Binding-site contacts:
Ligand atom NA contacts residue ASP208 of chain 1.A at 3.0 Å (salt-bridge).
Ligand atom C2A contacts residue HIS259 of chain 1.A at 3.5 Å.
Ligand atom CBB contacts residue TYR199 of chain 1.A at 3.2 Å (hydrophobic).
Ligand atom NA contacts residue HIS259 of chain 1.A at 3.2 Å.
Ligand atom O2D contacts residue VAL255 of chain 1.A at 3.1 Å.
Ligand atom CBD contacts residue TYR217 of chain 1.A at 3.4 Å (hydrophobic).
Ligand atom O1A contacts residue SER273 of chain 1.A at 2.6 Å (h-bond).
Ligand atom C1C contacts residue SER207 of chain 1.A at 3.4 Å.
Ligand atom O1D contacts residue ARG253 of chain 1.A at 2.8 Å (salt-bridge).
Ligand atom O1A contacts residue SER271 of chain 1.A at 3.3 Å (h-bond).
Ligand atom O2A contacts residue HIS259 of chain 1.A at 2.7 Å (h-bond).
Ligand atom C1B contacts residue TYR262 of chain 1.A at 3.5 Å (hydrophobic).
Ligand atom O2D contacts residue SER256 of chain 1.A at 2.8 Å (h-bond).
Ligand atom CAA contacts residue TYR217 of chain 1.A at 3.5 Å (hydrophobic).
Ligand atom CGA contacts residue SER271 of chain 1.A at 3.4 Å.
Ligand atom CGA contacts residue HIS259 of chain 1.A at 3.4 Å.
Ligand atom CBA contacts residue HIS259 of chain 1.A at 3.3 Å.
Ligand atom C2B contacts residue TYR262 of chain 1.A at 3.4 Å (hydrophobic).
Ligand atom CAD contacts residue TYR217 of chain 1.A at 3.0 Å (hydrophobic).
Ligand atom NC contacts residue SER207 of chain 1.A at 3.5 Å (h-bond).
Ligand atom C1A contacts residue HIS259 of chain 1.A at 3.1 Å.
Ligand atom CHD contacts residue PRO210 of chain 1.A at 3.5 Å (hydrophobic).
Ligand atom OC contacts residue TYR262 of chain 1.A at 3.1 Å.
Ligand atom CGD contacts residue ARG253 of chain 1.A at 3.5 Å.
Ligand atom OC contacts residue ASP208 of chain 1.A at 3.5 Å.
Ligand atom CBC contacts residue CYS18 of chain 1.A at 1.7 Å (hydrophobic).
Ligand atom O2D contacts residue ARG253 of chain 1.A at 2.8 Å (salt-bridge).
Ligand atom O1D contacts residue TYR217 of chain 1.A at 2.7 Å (h-bond).
Ligand atom O2A contacts residue SER271 of chain 1.A at 2.7 Å (h-bond).
Ligand atom CAC contacts residue CYS18 of chain 1.A at 3.0 Å (hydrophobic).
Ligand atom CHA contacts residue HIS259 of chain 1.A at 3.3 Å.
Ligand atom C1D contacts residue PRO210 of chain 1.A at 3.4 Å (hydrophobic).
Ligand atom ND contacts residue ASP208 of chain 1.A at 3.1 Å (salt-bridge).
Ligand atom C4D contacts residue HIS259 of chain 1.A at 3.5 Å.
Ligand atom CGD contacts residue TYR217 of chain 1.A at 3.5 Å (hydrophobic).
Ligand atom CMD contacts residue SER256 of chain 1.A at 3.5 Å.
Ligand atom C4A contacts residue ILE209 of chain 1.A at 3.4 Å (hydrophobic).
Ligand atom CHB contacts residue ILE209 of chain 1.A at 3.5 Å (hydrophobic).
Ligand atom CAB contacts residue PHE204 of chain 1.A at 3.5 Å (hydrophobic).
Ligand atom NC contacts residue ASP208 of chain 1.A at 3.2 Å (salt-bridge).

Sequence of chain 1.A:
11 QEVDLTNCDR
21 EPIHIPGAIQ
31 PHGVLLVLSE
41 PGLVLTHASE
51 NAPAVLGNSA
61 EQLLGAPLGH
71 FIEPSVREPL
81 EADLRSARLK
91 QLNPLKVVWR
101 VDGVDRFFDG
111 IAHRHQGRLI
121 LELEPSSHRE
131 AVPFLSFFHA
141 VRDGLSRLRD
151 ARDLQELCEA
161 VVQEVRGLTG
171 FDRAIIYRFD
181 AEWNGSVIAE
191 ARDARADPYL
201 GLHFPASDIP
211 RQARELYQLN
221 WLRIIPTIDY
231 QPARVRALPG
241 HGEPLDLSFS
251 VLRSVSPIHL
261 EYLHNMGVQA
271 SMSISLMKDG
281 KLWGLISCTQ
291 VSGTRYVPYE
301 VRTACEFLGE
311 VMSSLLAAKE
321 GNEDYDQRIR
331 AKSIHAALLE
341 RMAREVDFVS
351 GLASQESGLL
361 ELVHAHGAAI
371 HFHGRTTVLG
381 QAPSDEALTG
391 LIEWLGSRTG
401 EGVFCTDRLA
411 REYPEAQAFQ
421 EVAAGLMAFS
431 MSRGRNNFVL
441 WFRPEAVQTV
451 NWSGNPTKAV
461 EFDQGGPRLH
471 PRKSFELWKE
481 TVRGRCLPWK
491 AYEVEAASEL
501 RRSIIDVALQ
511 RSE

This protein binds this small molecule.
Small molecule (SMILES): C=CC1=C(C)/C(=C/c2[nH]c(Cc3[nH]c(/C=C4\NC(=O)C(C)=C4C=C)c(C)c3CCC(=O)O)c(CCC(=O)O)c2C)NC1=O